Sequence of chain 58.C:
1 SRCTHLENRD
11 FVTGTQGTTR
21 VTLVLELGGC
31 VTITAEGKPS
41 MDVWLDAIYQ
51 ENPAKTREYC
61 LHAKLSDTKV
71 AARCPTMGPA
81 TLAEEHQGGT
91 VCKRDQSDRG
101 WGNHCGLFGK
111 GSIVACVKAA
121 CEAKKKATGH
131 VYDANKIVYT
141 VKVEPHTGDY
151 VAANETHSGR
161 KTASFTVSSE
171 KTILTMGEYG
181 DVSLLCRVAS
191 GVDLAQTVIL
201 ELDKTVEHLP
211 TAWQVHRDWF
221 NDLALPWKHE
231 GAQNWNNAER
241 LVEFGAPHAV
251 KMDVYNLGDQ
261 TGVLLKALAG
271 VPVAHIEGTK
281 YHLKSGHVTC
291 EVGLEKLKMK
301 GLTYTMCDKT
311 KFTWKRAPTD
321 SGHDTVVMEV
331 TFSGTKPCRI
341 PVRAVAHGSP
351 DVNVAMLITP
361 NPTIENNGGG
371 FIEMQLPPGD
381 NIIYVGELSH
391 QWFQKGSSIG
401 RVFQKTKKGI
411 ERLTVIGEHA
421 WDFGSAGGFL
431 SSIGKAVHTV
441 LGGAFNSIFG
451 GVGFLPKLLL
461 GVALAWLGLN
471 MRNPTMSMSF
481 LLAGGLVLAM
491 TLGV

This protein binds this small molecule.
Small molecule (SMILES): CC(=O)N[C@H]1[C@H](O[C@H]2[C@H](O)[C@@H](NC(C)=O)CO[C@@H]2CO[C@@H]2O[C@@H](C)[C@@H](O)[C@@H](O)[C@@H]2O)O[C@H](CO)[C@@H](O)[C@@H]1O

Sequence of chain 34.C:
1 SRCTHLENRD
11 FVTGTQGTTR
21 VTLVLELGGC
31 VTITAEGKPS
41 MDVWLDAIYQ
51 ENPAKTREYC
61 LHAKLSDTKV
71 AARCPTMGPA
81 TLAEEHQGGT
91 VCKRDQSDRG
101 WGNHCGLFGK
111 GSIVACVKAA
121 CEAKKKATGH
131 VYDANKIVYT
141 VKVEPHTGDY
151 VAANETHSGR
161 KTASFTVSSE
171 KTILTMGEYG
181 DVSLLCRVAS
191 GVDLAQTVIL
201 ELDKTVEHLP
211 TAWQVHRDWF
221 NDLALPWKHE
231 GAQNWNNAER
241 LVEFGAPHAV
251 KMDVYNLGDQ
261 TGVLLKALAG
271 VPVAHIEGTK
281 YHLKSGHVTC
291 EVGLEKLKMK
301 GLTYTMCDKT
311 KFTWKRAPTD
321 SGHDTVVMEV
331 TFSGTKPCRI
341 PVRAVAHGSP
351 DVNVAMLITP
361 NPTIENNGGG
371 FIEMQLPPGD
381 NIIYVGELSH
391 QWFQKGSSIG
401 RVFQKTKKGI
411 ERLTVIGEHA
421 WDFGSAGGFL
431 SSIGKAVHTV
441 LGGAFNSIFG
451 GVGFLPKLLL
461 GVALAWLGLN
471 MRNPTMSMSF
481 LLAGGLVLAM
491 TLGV

Binding-site contacts:
Ligand atom C8 contacts residue ASN154 of chain 58.C at 3.6 Å.
Ligand atom C1 contacts residue HIS104 of chain 34.C at 3.6 Å.
Ligand atom C6 contacts residue ASN154 of chain 58.C at 3.8 Å.
Ligand atom C2 contacts residue ASN154 of chain 58.C at 2.4 Å.
Ligand atom O7 contacts residue GLU155 of chain 58.C at 3.8 Å.
Ligand atom C1 contacts residue ASN154 of chain 58.C at 1.4 Å.
Ligand atom C8 contacts residue GLU155 of chain 58.C at 3.6 Å.
Ligand atom O5 contacts residue HIS104 of chain 34.C at 4.0 Å.
Ligand atom C5 contacts residue HIS104 of chain 34.C at 3.1 Å.
Ligand atom C5 contacts residue ASN154 of chain 58.C at 3.7 Å.
Ligand atom O6 contacts residue HIS104 of chain 34.C at 4.4 Å.
Ligand atom C1 contacts residue HIS104 of chain 34.C at 4.3 Å.
Ligand atom C8 contacts residue HIS104 of chain 34.C at 3.9 Å.
Ligand atom C5 contacts residue ASN154 of chain 58.C at 4.3 Å.
Ligand atom O7 contacts residue ASN154 of chain 58.C at 3.2 Å (h-bond).
Ligand atom C6 contacts residue HIS104 of chain 34.C at 3.3 Å.
Ligand atom O5 contacts residue HIS104 of chain 34.C at 2.9 Å.
Ligand atom C7 contacts residue GLU155 of chain 58.C at 4.2 Å.
Ligand atom O5 contacts residue ASN154 of chain 58.C at 2.4 Å (h-bond).
Ligand atom C7 contacts residue ASN154 of chain 58.C at 3.4 Å.
Ligand atom C4 contacts residue ASN154 of chain 58.C at 4.3 Å.
Ligand atom N2 contacts residue ASN154 of chain 58.C at 2.8 Å (h-bond).
Ligand atom C3 contacts residue ASN154 of chain 58.C at 3.8 Å.